A protein and the small-molecule ligand that binds it are described below.
Small molecule (SMILES): Nc1ncnc2c1ncn2[C@@H]1O[C@H](CO[P](=O)(O)O[P](=O)(O)NP(=O)(O)O)[C@@H](O)[C@H]1O

Sequence of chain 1.V:
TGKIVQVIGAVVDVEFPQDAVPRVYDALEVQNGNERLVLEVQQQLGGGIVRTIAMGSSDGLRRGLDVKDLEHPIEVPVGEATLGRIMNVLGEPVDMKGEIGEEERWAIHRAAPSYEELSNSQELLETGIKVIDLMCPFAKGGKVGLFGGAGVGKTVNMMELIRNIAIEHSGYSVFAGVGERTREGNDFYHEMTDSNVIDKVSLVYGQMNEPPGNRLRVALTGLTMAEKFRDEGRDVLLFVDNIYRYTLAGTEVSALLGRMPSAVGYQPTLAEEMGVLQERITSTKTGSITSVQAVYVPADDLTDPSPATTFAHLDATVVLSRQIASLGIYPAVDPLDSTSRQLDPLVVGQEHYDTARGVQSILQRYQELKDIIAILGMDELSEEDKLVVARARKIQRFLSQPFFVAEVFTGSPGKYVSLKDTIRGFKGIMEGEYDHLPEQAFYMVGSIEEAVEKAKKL

Sequence of chain 1.S:
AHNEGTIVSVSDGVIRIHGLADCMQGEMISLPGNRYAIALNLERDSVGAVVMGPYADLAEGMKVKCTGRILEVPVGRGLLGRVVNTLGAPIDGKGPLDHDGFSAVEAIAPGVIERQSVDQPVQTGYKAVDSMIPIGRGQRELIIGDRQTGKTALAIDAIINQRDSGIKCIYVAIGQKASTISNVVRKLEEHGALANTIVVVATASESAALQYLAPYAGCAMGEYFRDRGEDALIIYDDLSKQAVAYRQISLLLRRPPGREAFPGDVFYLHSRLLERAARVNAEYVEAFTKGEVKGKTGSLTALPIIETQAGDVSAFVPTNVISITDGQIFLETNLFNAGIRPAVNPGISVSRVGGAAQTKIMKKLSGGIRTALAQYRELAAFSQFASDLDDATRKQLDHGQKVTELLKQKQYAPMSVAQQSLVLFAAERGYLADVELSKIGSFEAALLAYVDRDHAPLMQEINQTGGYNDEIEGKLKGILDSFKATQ

Binding-site contacts:
Ligand atom O1G contacts residue ARG171 of chain 1.S at 3.5 Å.
Ligand atom C6 contacts residue ARG365 of chain 1.S at 3.4 Å.
Ligand atom O3A contacts residue GLY174 of chain 1.S at 3.1 Å (h-bond).
Ligand atom O3A contacts residue LYS175 of chain 1.S at 3.5 Å (salt-bridge).
Ligand atom O1A contacts residue THR176 of chain 1.S at 3.4 Å (h-bond).
Ligand atom O1B contacts residue GLY174 of chain 1.S at 3.5 Å (h-bond).
Ligand atom N3B contacts residue GLN172 of chain 1.S at 3.3 Å (h-bond).
Ligand atom C8 contacts residue ALA177 of chain 1.S at 3.4 Å (hydrophobic).
Ligand atom N6 contacts residue GLN433 of chain 1.S at 3.0 Å (h-bond).
Ligand atom N1 contacts residue ARG365 of chain 1.S at 3.0 Å.
Ligand atom N1 contacts residue GLN433 of chain 1.S at 3.5 Å (h-bond).
Ligand atom PB contacts residue MG1 of chain 1.LB at 3.4 Å.
Ligand atom O2G contacts residue MG1 of chain 1.LB at 1.9 Å.
Ligand atom C6 contacts residue GLN435 of chain 1.S at 3.6 Å.
Ligand atom PG contacts residue MG1 of chain 1.LB at 3.3 Å.
Ligand atom O2B contacts residue MG1 of chain 1.LB at 2.1 Å.
Ligand atom PB contacts residue LYS175 of chain 1.S at 3.7 Å.
Ligand atom O1A contacts residue LYS175 of chain 1.S at 3.7 Å.
Ligand atom N3 contacts residue ARG365 of chain 1.S at 3.7 Å.
Ligand atom C6 contacts residue GLN433 of chain 1.S at 3.7 Å.
Ligand atom O1A contacts residue GLY174 of chain 1.S at 3.4 Å.
Ligand atom O4' contacts residue PHE360 of chain 1.S at 3.3 Å.
Ligand atom N6 contacts residue LYS434 of chain 1.S at 3.8 Å.
Ligand atom O1G contacts residue GLN172 of chain 1.S at 3.6 Å.
Ligand atom O1B contacts residue LYS175 of chain 1.S at 3.0 Å.
Ligand atom O1B contacts residue THR173 of chain 1.S at 3.5 Å (h-bond).
Ligand atom N7 contacts residue ALA177 of chain 1.S at 3.7 Å.
Ligand atom N1 contacts residue GLN435 of chain 1.S at 3.4 Å (h-bond).
Ligand atom O2' contacts residue GLN435 of chain 1.S at 2.6 Å (h-bond).
Ligand atom C5' contacts residue GLN172 of chain 1.S at 3.6 Å.
Ligand atom O1G contacts residue GLU331 of chain 1.S at 3.8 Å.
Ligand atom C2' contacts residue GLN435 of chain 1.S at 3.4 Å.
Ligand atom O5' contacts residue GLY174 of chain 1.S at 3.5 Å.
Ligand atom O1A contacts residue ALA177 of chain 1.S at 2.7 Å (h-bond).
Ligand atom O1B contacts residue GLN172 of chain 1.S at 3.3 Å (h-bond).
Ligand atom N6 contacts residue GLN435 of chain 1.S at 3.7 Å.
Ligand atom C2 contacts residue TYR354 of chain 1.V at 3.7 Å (hydrophobic).
Ligand atom PA contacts residue GLY174 of chain 1.S at 3.6 Å.
Ligand atom O2B contacts residue THR176 of chain 1.S at 2.7 Å (h-bond).
Ligand atom C2 contacts residue ARG365 of chain 1.S at 3.2 Å.